Binding-site contacts:
Ligand atom C1 contacts residue THR616 of chain 1.B at 4.0 Å.
Ligand atom C7 contacts residue ASN614 of chain 1.B at 3.6 Å.
Ligand atom O6 contacts residue THR616 of chain 1.B at 4.2 Å.
Ligand atom O5 contacts residue THR616 of chain 1.B at 3.8 Å.
Ligand atom C8 contacts residue GLN642 of chain 1.B at 3.7 Å.
Ligand atom C3 contacts residue ASN614 of chain 1.B at 3.8 Å.
Ligand atom O7 contacts residue ASN614 of chain 1.B at 3.9 Å.
Ligand atom C5 contacts residue ASN614 of chain 1.B at 3.7 Å.
Ligand atom C3 contacts residue GLN642 of chain 1.B at 3.9 Å.
Ligand atom N2 contacts residue ASN614 of chain 1.B at 2.9 Å (h-bond).
Ligand atom C4 contacts residue ASN614 of chain 1.B at 4.2 Å.
Ligand atom C8 contacts residue ASN614 of chain 1.B at 4.0 Å.
Ligand atom N2 contacts residue GLN642 of chain 1.B at 2.9 Å (h-bond).
Ligand atom O3 contacts residue GLN642 of chain 1.B at 4.5 Å.
Ligand atom C1 contacts residue ASN614 of chain 1.B at 1.4 Å.
Ligand atom O5 contacts residue ASN614 of chain 1.B at 2.4 Å (h-bond).
Ligand atom C1 contacts residue GLN642 of chain 1.B at 4.0 Å.
Ligand atom C7 contacts residue GLN642 of chain 1.B at 3.8 Å.
Ligand atom C2 contacts residue ASN614 of chain 1.B at 2.5 Å.
Ligand atom C2 contacts residue GLN642 of chain 1.B at 3.7 Å.

Sequence of chain 1.B:
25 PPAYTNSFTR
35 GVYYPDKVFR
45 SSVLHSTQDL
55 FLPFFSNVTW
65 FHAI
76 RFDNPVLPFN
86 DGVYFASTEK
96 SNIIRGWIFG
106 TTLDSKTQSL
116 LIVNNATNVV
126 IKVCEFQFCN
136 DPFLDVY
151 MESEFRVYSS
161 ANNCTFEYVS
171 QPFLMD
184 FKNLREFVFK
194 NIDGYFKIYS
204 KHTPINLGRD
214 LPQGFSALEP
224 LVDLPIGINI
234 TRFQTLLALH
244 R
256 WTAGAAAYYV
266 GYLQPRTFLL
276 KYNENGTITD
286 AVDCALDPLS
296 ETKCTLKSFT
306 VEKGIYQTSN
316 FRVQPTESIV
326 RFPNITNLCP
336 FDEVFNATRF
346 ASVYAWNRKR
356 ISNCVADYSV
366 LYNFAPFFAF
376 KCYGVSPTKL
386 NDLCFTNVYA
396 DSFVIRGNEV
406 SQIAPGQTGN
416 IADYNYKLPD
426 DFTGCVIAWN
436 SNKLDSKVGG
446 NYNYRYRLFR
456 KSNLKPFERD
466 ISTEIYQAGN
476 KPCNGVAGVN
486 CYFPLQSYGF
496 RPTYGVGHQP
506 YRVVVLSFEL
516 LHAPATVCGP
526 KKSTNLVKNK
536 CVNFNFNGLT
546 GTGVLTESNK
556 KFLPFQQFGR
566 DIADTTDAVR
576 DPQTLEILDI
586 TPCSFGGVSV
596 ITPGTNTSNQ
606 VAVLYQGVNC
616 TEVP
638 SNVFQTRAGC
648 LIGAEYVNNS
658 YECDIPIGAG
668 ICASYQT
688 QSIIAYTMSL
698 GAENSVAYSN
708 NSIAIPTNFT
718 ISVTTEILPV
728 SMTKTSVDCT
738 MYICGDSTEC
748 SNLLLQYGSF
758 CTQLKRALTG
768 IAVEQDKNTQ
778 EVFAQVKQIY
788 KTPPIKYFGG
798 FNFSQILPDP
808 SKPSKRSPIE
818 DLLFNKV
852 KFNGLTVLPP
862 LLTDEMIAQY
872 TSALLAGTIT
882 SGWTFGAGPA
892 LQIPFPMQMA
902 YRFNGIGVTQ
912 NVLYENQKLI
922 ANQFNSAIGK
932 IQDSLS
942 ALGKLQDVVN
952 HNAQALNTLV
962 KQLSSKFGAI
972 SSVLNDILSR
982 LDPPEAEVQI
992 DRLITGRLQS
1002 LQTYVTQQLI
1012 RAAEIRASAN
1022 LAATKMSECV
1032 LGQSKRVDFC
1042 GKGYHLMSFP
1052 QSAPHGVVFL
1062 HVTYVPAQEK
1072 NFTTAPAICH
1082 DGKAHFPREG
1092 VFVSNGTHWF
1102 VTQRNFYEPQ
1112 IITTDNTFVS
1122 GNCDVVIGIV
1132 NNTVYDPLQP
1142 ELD

A small-molecule ligand and the protein it binds are described below.
Small molecule (SMILES): CC(=O)N[C@@H]1[C@@H](O)[C@H](O)[C@@H](CO)O[C@H]1O